Sequence of chain 1.A:
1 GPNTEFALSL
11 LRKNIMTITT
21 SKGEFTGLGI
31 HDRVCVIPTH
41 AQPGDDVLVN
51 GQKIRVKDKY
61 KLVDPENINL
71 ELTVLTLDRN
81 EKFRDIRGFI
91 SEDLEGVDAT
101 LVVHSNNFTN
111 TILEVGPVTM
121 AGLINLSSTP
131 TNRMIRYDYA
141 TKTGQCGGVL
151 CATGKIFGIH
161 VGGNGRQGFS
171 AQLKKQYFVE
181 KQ

Binding-site contacts:
Ligand atom OX9 contacts residue LYS22 of chain 1.A at 2.6 Å (salt-bridge).
Ligand atom OX8 contacts residue GLY144 of chain 1.A at 2.8 Å (h-bond).
Ligand atom OE1 contacts residue SER128 of chain 1.A at 2.7 Å (h-bond).
Ligand atom CX6 contacts residue GLY144 of chain 1.A at 3.3 Å.
Ligand atom OE1 contacts residue GLY162 of chain 1.A at 3.0 Å (h-bond).
Ligand atom OE1 contacts residue HIS160 of chain 1.A at 2.6 Å (h-bond).
Ligand atom NE2 contacts residue THR141 of chain 1.A at 3.3 Å (h-bond).
Ligand atom CX7 contacts residue LYS22 of chain 1.A at 2.7 Å.
Ligand atom O contacts residue LEU126 of chain 1.A at 3.0 Å.
Ligand atom CX7 contacts residue CYS146 of chain 1.A at 3.3 Å (hydrophobic).
Ligand atom CE2 contacts residue SER127 of chain 1.A at 3.3 Å.
Ligand atom CX6 contacts residue CYS146 of chain 1.A at 2.8 Å (hydrophobic).
Ligand atom CA contacts residue CYS146 of chain 1.A at 2.9 Å (hydrophobic).
Ligand atom O contacts residue ASN125 of chain 1.A at 2.8 Å (h-bond).
Ligand atom CX7 contacts residue GLY144 of chain 1.A at 3.0 Å.
Ligand atom O contacts residue GLY162 of chain 1.A at 2.8 Å.
Ligand atom OE1 contacts residue LYS142 of chain 1.A at 3.3 Å (salt-bridge).
Ligand atom N contacts residue ASN125 of chain 1.A at 2.9 Å (h-bond).
Ligand atom N contacts residue GLY163 of chain 1.A at 2.8 Å (h-bond).
Ligand atom CB contacts residue THR143 of chain 1.A at 3.3 Å.
Ligand atom CX6 contacts residue LYS22 of chain 1.A at 3.3 Å.
Ligand atom CA contacts residue VAL161 of chain 1.A at 3.3 Å (hydrophobic).
Ligand atom CD contacts residue GLY162 of chain 1.A at 3.3 Å.
Ligand atom O contacts residue SER127 of chain 1.A at 2.6 Å (h-bond).
Ligand atom C contacts residue GLY144 of chain 1.A at 3.3 Å.
Ligand atom CD1 contacts residue SER127 of chain 1.A at 3.3 Å.
Ligand atom OX8 contacts residue CYS146 of chain 1.A at 3.1 Å (h-bond).
Ligand atom N contacts residue CYS146 of chain 1.A at 3.0 Å (h-bond).
Ligand atom CA contacts residue ASN125 of chain 1.A at 3.0 Å.
Ligand atom CA contacts residue GLY163 of chain 1.A at 3.3 Å.
Ligand atom CB contacts residue GLY163 of chain 1.A at 3.3 Å.
Ligand atom CD contacts residue GLY163 of chain 1.A at 3.3 Å.
Ligand atom O contacts residue GLY163 of chain 1.A at 2.9 Å (h-bond).
Ligand atom CD contacts residue SER128 of chain 1.A at 3.2 Å.
Ligand atom OX8 contacts residue LYS22 of chain 1.A at 3.2 Å (salt-bridge).
Ligand atom CJ1 contacts residue LYS22 of chain 1.A at 3.1 Å.
Ligand atom N contacts residue VAL161 of chain 1.A at 3.1 Å (h-bond).
Ligand atom C contacts residue CYS146 of chain 1.A at 1.8 Å (hydrophobic).
Ligand atom O contacts residue ASN164 of chain 1.A at 3.2 Å (h-bond).
Ligand atom O contacts residue ILE124 of chain 1.A at 3.2 Å.

This protein binds this small molecule.
Small molecule (SMILES): CCOC(=O)CC[C@H](CCC(N)=O)NC(=O)[C@H](Cc1ccccc1)NC(=O)[C@H](CC(C)C)NC(=O)[C@H](C)NC(=O)[C@H](CCC(=O)O)NC(=O)[C@H](CC(C)C)NC(C)=O